Binding-site contacts:
Ligand atom C2 contacts residue ASN149 of chain 1.C at 2.5 Å.
Ligand atom C5 contacts residue HIS146 of chain 1.C at 3.9 Å.
Ligand atom O6 contacts residue HIS146 of chain 1.C at 3.5 Å.
Ligand atom C8 contacts residue MET153 of chain 1.C at 4.4 Å (hydrophobic).
Ligand atom C2 contacts residue MET153 of chain 1.C at 3.8 Å (hydrophobic).
Ligand atom N2 contacts residue MET153 of chain 1.C at 3.1 Å.
Ligand atom O5 contacts residue ASN149 of chain 1.C at 2.4 Å (h-bond).
Ligand atom N2 contacts residue ASN149 of chain 1.C at 2.9 Å (h-bond).
Ligand atom C7 contacts residue ASN149 of chain 1.C at 3.0 Å.
Ligand atom O3 contacts residue MET153 of chain 1.C at 3.4 Å.
Ligand atom O5 contacts residue HIS146 of chain 1.C at 4.5 Å.
Ligand atom C5 contacts residue ASN149 of chain 1.C at 3.7 Å.
Ligand atom C1 contacts residue HIS146 of chain 1.C at 4.5 Å.
Ligand atom C1 contacts residue ASN149 of chain 1.C at 1.5 Å.
Ligand atom C4 contacts residue ASN149 of chain 1.C at 4.3 Å.
Ligand atom C3 contacts residue ASN149 of chain 1.C at 3.8 Å.
Ligand atom C3 contacts residue MET153 of chain 1.C at 3.4 Å (hydrophobic).
Ligand atom O7 contacts residue ASN149 of chain 1.C at 2.8 Å (h-bond).
Ligand atom O6 contacts residue ASN148 of chain 1.C at 4.0 Å.
Ligand atom C7 contacts residue MET153 of chain 1.C at 4.2 Å (hydrophobic).
Ligand atom C6 contacts residue HIS146 of chain 1.C at 4.1 Å.
Ligand atom C8 contacts residue ASN149 of chain 1.C at 4.2 Å.

The protein below binds the small molecule below.
Small molecule (SMILES): CC(=O)N[C@@H]1[C@@H](O)[C@H](O)[C@@H](CO)O[C@H]1O

Sequence of chain 1.C:
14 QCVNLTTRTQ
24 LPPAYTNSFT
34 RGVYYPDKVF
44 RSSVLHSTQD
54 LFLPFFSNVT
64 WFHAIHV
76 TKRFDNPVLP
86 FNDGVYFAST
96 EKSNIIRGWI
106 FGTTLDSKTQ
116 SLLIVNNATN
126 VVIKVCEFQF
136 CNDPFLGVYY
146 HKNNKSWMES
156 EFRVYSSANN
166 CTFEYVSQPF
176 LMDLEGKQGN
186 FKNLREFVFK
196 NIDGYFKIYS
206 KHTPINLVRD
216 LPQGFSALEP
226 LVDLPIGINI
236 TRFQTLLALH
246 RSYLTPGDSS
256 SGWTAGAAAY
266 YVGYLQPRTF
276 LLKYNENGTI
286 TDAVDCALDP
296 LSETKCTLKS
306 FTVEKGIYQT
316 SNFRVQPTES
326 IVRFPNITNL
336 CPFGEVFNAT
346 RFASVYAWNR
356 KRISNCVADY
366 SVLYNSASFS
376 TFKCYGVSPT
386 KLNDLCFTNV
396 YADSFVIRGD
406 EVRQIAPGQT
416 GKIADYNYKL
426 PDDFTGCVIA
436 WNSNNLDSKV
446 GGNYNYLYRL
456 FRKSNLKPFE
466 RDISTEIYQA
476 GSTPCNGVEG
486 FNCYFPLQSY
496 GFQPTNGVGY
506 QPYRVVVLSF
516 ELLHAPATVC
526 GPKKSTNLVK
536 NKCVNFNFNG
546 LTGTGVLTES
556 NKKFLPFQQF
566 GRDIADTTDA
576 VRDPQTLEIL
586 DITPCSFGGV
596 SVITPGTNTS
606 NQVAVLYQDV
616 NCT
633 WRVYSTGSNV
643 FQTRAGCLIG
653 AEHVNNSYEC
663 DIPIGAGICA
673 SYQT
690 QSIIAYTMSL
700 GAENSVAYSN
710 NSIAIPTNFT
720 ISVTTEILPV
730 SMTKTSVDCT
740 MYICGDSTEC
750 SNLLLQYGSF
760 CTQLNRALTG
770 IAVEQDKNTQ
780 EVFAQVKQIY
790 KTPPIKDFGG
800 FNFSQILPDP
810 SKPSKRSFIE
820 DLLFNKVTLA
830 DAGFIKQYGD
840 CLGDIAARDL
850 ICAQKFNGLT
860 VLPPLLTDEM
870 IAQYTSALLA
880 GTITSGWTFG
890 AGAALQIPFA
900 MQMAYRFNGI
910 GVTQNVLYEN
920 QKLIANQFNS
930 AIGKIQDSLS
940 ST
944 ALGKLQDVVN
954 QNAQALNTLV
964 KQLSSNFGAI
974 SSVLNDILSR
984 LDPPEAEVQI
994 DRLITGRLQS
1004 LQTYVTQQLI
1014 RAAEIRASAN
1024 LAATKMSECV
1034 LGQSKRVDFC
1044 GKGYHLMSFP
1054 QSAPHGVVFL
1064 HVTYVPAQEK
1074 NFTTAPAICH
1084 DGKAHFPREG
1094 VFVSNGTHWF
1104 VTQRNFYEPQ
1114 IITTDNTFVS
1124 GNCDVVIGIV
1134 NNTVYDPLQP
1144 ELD